Sequence of chain 1.Y:
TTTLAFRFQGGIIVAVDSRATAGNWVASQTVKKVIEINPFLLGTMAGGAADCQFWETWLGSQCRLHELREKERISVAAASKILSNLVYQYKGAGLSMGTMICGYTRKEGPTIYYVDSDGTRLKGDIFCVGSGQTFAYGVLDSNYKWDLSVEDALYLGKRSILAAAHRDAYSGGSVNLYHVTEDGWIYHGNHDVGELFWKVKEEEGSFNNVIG

Binding-site contacts:
Ligand atom C14 contacts residue LYS33 of chain 1.Y at 4.0 Å.
Ligand atom C4 contacts residue THR1 of chain 1.Y at 3.3 Å.
Ligand atom C11 contacts residue GLY47 of chain 1.Y at 3.7 Å.
Ligand atom C14 contacts residue ALA49 of chain 1.Y at 3.9 Å (hydrophobic).
Ligand atom O17 contacts residue ARG19 of chain 1.Y at 3.6 Å.
Ligand atom C18 contacts residue THR1 of chain 1.Y at 1.4 Å.
Ligand atom C15 contacts residue ALA49 of chain 1.Y at 3.9 Å (hydrophobic).
Ligand atom C9 contacts residue THR1 of chain 1.Y at 2.4 Å.
Ligand atom C10 contacts residue ARG19 of chain 1.Y at 3.7 Å.
Ligand atom C16 contacts residue GLY47 of chain 1.Y at 3.6 Å.
Ligand atom N8 contacts residue THR1 of chain 1.Y at 3.7 Å.
Ligand atom N8 contacts residue GLY47 of chain 1.Y at 3.0 Å (h-bond).
Ligand atom O17 contacts residue ALA20 of chain 1.Y at 3.4 Å.
Ligand atom C11 contacts residue THR1 of chain 1.Y at 3.9 Å.
Ligand atom C5 contacts residue THR21 of chain 1.Y at 3.5 Å.
Ligand atom O7 contacts residue GLY47 of chain 1.Y at 3.7 Å.
Ligand atom C16 contacts residue MET45 of chain 1.Y at 3.7 Å (hydrophobic).
Ligand atom O19 contacts residue ALA46 of chain 1.Y at 3.9 Å.
Ligand atom C16 contacts residue THR1 of chain 1.Y at 3.7 Å.
Ligand atom C15 contacts residue GLY47 of chain 1.Y at 3.8 Å.
Ligand atom O17 contacts residue THR21 of chain 1.Y at 3.5 Å (h-bond).
Ligand atom C4 contacts residue TYR170 of chain 1.Y at 3.3 Å (hydrophobic).
Ligand atom O19 contacts residue GLY47 of chain 1.Y at 3.0 Å (h-bond).
Ligand atom C6 contacts residue GLY47 of chain 1.Y at 3.7 Å.
Ligand atom C13 contacts residue ALA49 of chain 1.Y at 3.7 Å (hydrophobic).
Ligand atom C1 contacts residue THR21 of chain 1.Y at 4.0 Å.
Ligand atom C10 contacts residue THR1 of chain 1.Y at 3.0 Å.
Ligand atom C14 contacts residue MET45 of chain 1.Y at 3.8 Å (hydrophobic).
Ligand atom C12 contacts residue ALA49 of chain 1.Y at 4.1 Å (hydrophobic).
Ligand atom C4 contacts residue ARG19 of chain 1.Y at 3.7 Å.
Ligand atom C20 contacts residue THR21 of chain 1.Y at 3.2 Å.
Ligand atom C16 contacts residue LYS33 of chain 1.Y at 4.0 Å.
Ligand atom C15 contacts residue MET45 of chain 1.Y at 3.4 Å (hydrophobic).
Ligand atom C4 contacts residue THR21 of chain 1.Y at 3.4 Å.
Ligand atom C13 contacts residue VAL31 of chain 1.Y at 3.6 Å (hydrophobic).
Ligand atom C12 contacts residue LYS33 of chain 1.Y at 4.0 Å.
Ligand atom C3 contacts residue THR1 of chain 1.Y at 3.1 Å.
Ligand atom O19 contacts residue THR1 of chain 1.Y at 2.4 Å (h-bond).
Ligand atom O2 contacts residue THR1 of chain 1.Y at 3.4 Å (h-bond).
Ligand atom C3 contacts residue THR21 of chain 1.Y at 4.0 Å.

The small molecule below binds the protein below.
Small molecule (SMILES): C[C@]12OCC[C@H]1C(=O)N[C@]2(C=O)[C@@H](O)[C@@H]1C=CCCC1